Sequence of chain 4.A:
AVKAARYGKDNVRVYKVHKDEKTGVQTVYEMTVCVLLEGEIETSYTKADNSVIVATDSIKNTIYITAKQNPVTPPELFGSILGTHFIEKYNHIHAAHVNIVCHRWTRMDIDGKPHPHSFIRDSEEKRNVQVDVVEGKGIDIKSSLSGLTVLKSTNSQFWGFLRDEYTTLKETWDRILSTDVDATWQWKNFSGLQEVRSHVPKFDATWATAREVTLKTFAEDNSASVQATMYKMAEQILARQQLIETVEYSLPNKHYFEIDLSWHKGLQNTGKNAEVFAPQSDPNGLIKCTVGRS

Sequence of chain 3.A:
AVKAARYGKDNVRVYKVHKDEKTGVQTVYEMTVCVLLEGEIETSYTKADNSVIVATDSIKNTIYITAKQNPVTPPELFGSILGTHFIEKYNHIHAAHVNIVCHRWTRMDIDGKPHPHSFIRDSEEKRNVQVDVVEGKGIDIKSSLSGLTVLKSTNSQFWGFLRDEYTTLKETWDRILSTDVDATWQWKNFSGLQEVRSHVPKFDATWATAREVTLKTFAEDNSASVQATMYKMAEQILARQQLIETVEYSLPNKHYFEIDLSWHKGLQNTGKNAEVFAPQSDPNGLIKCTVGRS

This protein binds this small molecule.
Small molecule (SMILES): NC(=O)NC1=NC(=O)NC1=O

Binding-site contacts:
Ligand atom O8 contacts residue HIS256 of chain 3.A at 3.9 Å.
Ligand atom C4 contacts residue PHE159 of chain 3.A at 3.6 Å (hydrophobic).
Ligand atom N7 contacts residue LEU170 of chain 3.A at 3.8 Å.
Ligand atom C2 contacts residue PHE159 of chain 3.A at 4.0 Å (hydrophobic).
Ligand atom O2 contacts residue GLN228 of chain 3.A at 3.9 Å.
Ligand atom N3 contacts residue PHE159 of chain 3.A at 3.3 Å.
Ligand atom O2 contacts residue SER226 of chain 3.A at 3.6 Å.
Ligand atom N9 contacts residue ARG176 of chain 3.A at 3.4 Å (salt-bridge).
Ligand atom N3 contacts residue ARG176 of chain 3.A at 3.1 Å (salt-bridge).
Ligand atom N1 contacts residue ILE288 of chain 3.A at 3.7 Å.
Ligand atom N9 contacts residue HIS256 of chain 3.A at 3.9 Å.
Ligand atom N7 contacts residue ASP58 of chain 4.A at 3.4 Å (salt-bridge).
Ligand atom C2 contacts residue VAL227 of chain 3.A at 4.0 Å (hydrophobic).
Ligand atom N9 contacts residue ASN254 of chain 3.A at 3.7 Å.
Ligand atom O2 contacts residue ASN254 of chain 3.A at 4.1 Å.
Ligand atom O8 contacts residue LEU170 of chain 3.A at 3.7 Å.
Ligand atom N7 contacts residue PHE159 of chain 3.A at 3.7 Å.
Ligand atom N7 contacts residue THR57 of chain 4.A at 3.1 Å (h-bond).
Ligand atom O2 contacts residue PHE159 of chain 3.A at 3.8 Å.
Ligand atom C8 contacts residue LEU170 of chain 3.A at 3.9 Å (hydrophobic).
Ligand atom C2 contacts residue ASN254 of chain 3.A at 3.5 Å.
Ligand atom C5 contacts residue PHE159 of chain 3.A at 3.3 Å (hydrophobic).
Ligand atom C4 contacts residue ASN254 of chain 3.A at 3.9 Å.
Ligand atom C8 contacts residue THR57 of chain 4.A at 3.6 Å.
Ligand atom C4 contacts residue ARG176 of chain 3.A at 3.8 Å.
Ligand atom O5 contacts residue PHE159 of chain 3.A at 3.3 Å.
Ligand atom O2 contacts residue ARG176 of chain 3.A at 3.0 Å (salt-bridge).
Ligand atom N3 contacts residue ASN254 of chain 3.A at 4.0 Å.
Ligand atom N1 contacts residue ASN254 of chain 3.A at 3.2 Å (h-bond).
Ligand atom O2 contacts residue VAL227 of chain 3.A at 3.1 Å (h-bond).
Ligand atom O5 contacts residue THR57 of chain 4.A at 2.9 Å (h-bond).
Ligand atom O5 contacts residue ALA56 of chain 4.A at 3.5 Å.
Ligand atom O8 contacts residue ASP58 of chain 4.A at 3.6 Å.
Ligand atom N7 contacts residue ALA56 of chain 4.A at 3.8 Å.
Ligand atom C5 contacts residue THR57 of chain 4.A at 3.3 Å.
Ligand atom O8 contacts residue THR57 of chain 4.A at 4.1 Å.
Ligand atom C8 contacts residue HIS256 of chain 3.A at 4.1 Å.
Ligand atom C4 contacts residue THR57 of chain 4.A at 4.1 Å.
Ligand atom N1 contacts residue VAL227 of chain 3.A at 3.8 Å.
Ligand atom C2 contacts residue ARG176 of chain 3.A at 3.5 Å.